Sequence of chain 1.O:
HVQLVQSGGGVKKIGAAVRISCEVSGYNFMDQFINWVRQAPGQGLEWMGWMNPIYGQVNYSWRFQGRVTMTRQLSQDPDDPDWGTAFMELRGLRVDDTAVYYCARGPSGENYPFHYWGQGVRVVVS

Binding-site contacts:
Ligand atom O7 contacts residue GLN76 of chain 1.O at 2.8 Å (h-bond).
Ligand atom C1 contacts residue ASN167 of chain 1.M at 1.4 Å.
Ligand atom O4 contacts residue ARG162 of chain 1.M at 4.5 Å.
Ligand atom C2 contacts residue ARG162 of chain 1.M at 4.0 Å.
Ligand atom C7 contacts residue ASN167 of chain 1.M at 4.1 Å.
Ligand atom C1 contacts residue ARG162 of chain 1.M at 3.4 Å.
Ligand atom C5 contacts residue ASN167 of chain 1.M at 3.6 Å.
Ligand atom C7 contacts residue THR168 of chain 1.M at 4.5 Å.
Ligand atom C4 contacts residue ARG162 of chain 1.M at 4.1 Å.
Ligand atom N2 contacts residue ARG162 of chain 1.M at 4.3 Å.
Ligand atom O5 contacts residue ASN167 of chain 1.M at 2.3 Å (h-bond).
Ligand atom N2 contacts residue GLN76 of chain 1.O at 3.8 Å.
Ligand atom C3 contacts residue ASN167 of chain 1.M at 3.8 Å.
Ligand atom C8 contacts residue GLN76 of chain 1.O at 3.3 Å.
Ligand atom C8 contacts residue THR168 of chain 1.M at 3.2 Å.
Ligand atom C4 contacts residue ASN167 of chain 1.M at 4.2 Å.
Ligand atom C2 contacts residue ASN167 of chain 1.M at 2.5 Å.
Ligand atom N2 contacts residue ASN167 of chain 1.M at 3.0 Å (h-bond).
Ligand atom C5 contacts residue ARG162 of chain 1.M at 3.5 Å.
Ligand atom C3 contacts residue ARG162 of chain 1.M at 3.8 Å.
Ligand atom C2 contacts residue GLN76 of chain 1.O at 4.4 Å.
Ligand atom O5 contacts residue ARG162 of chain 1.M at 3.8 Å.
Ligand atom C7 contacts residue GLN76 of chain 1.O at 3.0 Å.

This small molecule binds to this protein.
Small molecule (SMILES): CC(=O)N[C@@H]1[C@@H](O)[C@H](O)[C@@H](CO)O[C@H]1O

Sequence of chain 1.M:
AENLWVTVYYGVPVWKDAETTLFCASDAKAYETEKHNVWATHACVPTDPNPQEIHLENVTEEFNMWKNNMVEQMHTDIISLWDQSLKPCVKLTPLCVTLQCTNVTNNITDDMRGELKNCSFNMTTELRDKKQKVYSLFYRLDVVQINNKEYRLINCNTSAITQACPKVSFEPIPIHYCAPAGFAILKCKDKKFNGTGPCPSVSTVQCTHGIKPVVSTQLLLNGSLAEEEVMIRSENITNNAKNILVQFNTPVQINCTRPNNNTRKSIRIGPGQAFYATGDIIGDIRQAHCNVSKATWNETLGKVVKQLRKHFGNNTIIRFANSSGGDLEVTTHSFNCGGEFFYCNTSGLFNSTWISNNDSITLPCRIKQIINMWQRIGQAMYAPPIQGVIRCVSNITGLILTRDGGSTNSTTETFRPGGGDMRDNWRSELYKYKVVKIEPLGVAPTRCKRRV